A protein and the small-molecule ligand that binds it are described below.
Small molecule (SMILES): CC(=O)N[C@@H]1[C@@H](O)[C@H](O)[C@@H](CO)O[C@H]1O

Binding-site contacts:
Ligand atom O5 contacts residue TYR25 of chain 1.C at 3.8 Å.
Ligand atom C4 contacts residue ASN58 of chain 1.C at 4.2 Å.
Ligand atom C3 contacts residue ASN58 of chain 1.C at 3.8 Å.
Ligand atom C6 contacts residue TYR25 of chain 1.C at 4.0 Å (hydrophobic).
Ligand atom N2 contacts residue ASN58 of chain 1.C at 2.9 Å (h-bond).
Ligand atom C8 contacts residue ASN58 of chain 1.C at 4.1 Å.
Ligand atom N2 contacts residue TYR25 of chain 1.C at 4.3 Å.
Ligand atom O5 contacts residue ASN58 of chain 1.C at 2.4 Å (h-bond).
Ligand atom C2 contacts residue ASN58 of chain 1.C at 2.5 Å.
Ligand atom C1 contacts residue ASN58 of chain 1.C at 1.4 Å.
Ligand atom O6 contacts residue TYR25 of chain 1.C at 3.1 Å (h-bond).
Ligand atom O7 contacts residue ASN58 of chain 1.C at 4.4 Å.
Ligand atom C1 contacts residue TYR25 of chain 1.C at 3.5 Å (hydrophobic).
Ligand atom C7 contacts residue ASN58 of chain 1.C at 3.9 Å.
Ligand atom C5 contacts residue ASN58 of chain 1.C at 3.7 Å.
Ligand atom C5 contacts residue TYR25 of chain 1.C at 3.8 Å (hydrophobic).

Sequence of chain 1.C:
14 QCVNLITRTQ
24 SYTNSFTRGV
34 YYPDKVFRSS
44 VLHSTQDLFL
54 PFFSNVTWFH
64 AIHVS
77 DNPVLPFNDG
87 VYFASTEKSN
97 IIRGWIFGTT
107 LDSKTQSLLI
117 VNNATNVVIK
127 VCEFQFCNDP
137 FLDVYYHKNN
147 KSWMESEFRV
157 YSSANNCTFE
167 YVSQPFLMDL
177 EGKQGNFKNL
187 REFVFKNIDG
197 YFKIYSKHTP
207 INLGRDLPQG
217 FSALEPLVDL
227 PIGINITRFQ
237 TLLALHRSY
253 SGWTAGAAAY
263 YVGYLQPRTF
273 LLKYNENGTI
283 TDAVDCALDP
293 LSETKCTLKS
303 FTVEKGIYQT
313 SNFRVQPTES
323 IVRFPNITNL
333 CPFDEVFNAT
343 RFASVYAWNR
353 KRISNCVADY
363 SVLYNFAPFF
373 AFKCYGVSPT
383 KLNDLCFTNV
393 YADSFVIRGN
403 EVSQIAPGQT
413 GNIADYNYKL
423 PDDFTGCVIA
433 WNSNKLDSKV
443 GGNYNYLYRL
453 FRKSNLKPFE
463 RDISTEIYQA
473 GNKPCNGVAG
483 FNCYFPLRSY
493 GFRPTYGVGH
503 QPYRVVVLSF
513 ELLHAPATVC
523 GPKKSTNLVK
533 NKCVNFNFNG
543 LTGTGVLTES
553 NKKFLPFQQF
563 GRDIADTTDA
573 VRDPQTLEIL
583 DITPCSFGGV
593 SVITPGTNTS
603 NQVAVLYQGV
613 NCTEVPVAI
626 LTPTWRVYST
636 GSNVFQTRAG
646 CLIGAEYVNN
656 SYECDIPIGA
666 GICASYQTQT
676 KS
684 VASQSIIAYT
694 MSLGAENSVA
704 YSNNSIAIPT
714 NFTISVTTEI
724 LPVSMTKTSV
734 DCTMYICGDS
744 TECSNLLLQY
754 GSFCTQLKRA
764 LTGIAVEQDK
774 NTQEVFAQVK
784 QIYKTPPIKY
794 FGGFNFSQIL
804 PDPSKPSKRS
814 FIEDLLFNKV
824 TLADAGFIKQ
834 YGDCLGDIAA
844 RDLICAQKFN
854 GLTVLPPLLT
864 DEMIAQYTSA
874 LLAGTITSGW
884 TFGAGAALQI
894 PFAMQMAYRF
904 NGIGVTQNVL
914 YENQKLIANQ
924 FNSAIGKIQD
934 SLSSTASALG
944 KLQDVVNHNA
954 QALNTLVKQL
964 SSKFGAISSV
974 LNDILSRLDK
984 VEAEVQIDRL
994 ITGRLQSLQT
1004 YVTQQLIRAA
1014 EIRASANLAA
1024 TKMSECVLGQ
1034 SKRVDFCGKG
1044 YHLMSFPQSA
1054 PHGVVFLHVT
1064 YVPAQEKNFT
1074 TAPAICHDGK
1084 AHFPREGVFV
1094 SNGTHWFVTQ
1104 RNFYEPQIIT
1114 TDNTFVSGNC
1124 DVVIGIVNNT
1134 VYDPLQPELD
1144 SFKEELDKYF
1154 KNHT